Sequence of chain 1.A:
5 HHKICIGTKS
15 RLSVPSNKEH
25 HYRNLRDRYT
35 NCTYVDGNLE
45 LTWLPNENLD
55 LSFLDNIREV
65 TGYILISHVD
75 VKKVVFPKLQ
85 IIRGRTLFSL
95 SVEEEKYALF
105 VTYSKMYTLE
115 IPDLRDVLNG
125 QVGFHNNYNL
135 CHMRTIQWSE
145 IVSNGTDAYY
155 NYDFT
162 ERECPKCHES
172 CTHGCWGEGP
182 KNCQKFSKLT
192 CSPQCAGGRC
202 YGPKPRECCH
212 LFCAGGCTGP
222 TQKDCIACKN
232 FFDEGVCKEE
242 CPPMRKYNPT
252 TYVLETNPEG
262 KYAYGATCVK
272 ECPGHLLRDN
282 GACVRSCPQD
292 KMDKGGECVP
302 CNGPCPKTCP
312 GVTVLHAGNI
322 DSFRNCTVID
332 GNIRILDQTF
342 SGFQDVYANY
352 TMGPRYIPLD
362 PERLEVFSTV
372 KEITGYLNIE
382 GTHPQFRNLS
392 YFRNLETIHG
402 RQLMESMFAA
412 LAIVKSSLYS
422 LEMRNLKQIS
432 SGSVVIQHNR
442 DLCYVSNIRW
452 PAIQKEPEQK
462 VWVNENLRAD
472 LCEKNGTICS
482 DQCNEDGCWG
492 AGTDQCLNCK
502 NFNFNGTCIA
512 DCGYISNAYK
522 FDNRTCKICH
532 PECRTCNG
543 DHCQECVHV

Binding-site contacts:
Ligand atom C6 contacts residue SER391 of chain 1.A at 4.2 Å.
Ligand atom C4 contacts residue ASN389 of chain 1.A at 4.2 Å.
Ligand atom O6 contacts residue TYR392 of chain 1.A at 3.4 Å (h-bond).
Ligand atom C6 contacts residue TYR392 of chain 1.A at 3.8 Å (hydrophobic).
Ligand atom O5 contacts residue SER391 of chain 1.A at 3.5 Å (h-bond).
Ligand atom C3 contacts residue ASN389 of chain 1.A at 3.8 Å.
Ligand atom C1 contacts residue SER391 of chain 1.A at 3.5 Å.
Ligand atom C2 contacts residue ASN389 of chain 1.A at 2.4 Å.
Ligand atom C7 contacts residue ARG388 of chain 1.A at 4.3 Å.
Ligand atom O7 contacts residue ASN389 of chain 1.A at 3.7 Å.
Ligand atom O7 contacts residue ARG388 of chain 1.A at 3.0 Å (salt-bridge).
Ligand atom C5 contacts residue SER391 of chain 1.A at 3.7 Å.
Ligand atom O5 contacts residue ASN389 of chain 1.A at 2.2 Å (h-bond).
Ligand atom C5 contacts residue ASN389 of chain 1.A at 3.6 Å.
Ligand atom O6 contacts residue GLN386 of chain 1.A at 4.1 Å.
Ligand atom N2 contacts residue ASN389 of chain 1.A at 3.0 Å (h-bond).
Ligand atom C1 contacts residue ASN389 of chain 1.A at 1.5 Å.
Ligand atom C7 contacts residue ASN389 of chain 1.A at 3.6 Å.

This protein binds this small molecule.
Small molecule (SMILES): CC(=O)N[C@H]1[C@H](O[C@H]2[C@H](O)[C@@H](NC(C)=O)CO[C@@H]2CO)O[C@H](CO)[C@@H](O[C@@H]2O[C@H](CO)[C@@H](O)[C@H](O)[C@@H]2O)[C@@H]1O